A small-molecule ligand and the protein it binds are described below.
Small molecule (SMILES): CC(=O)N[C@@H]1[C@@H](O)[C@H](O)[C@@H](CO)O[C@H]1O

Sequence of chain 3.A:
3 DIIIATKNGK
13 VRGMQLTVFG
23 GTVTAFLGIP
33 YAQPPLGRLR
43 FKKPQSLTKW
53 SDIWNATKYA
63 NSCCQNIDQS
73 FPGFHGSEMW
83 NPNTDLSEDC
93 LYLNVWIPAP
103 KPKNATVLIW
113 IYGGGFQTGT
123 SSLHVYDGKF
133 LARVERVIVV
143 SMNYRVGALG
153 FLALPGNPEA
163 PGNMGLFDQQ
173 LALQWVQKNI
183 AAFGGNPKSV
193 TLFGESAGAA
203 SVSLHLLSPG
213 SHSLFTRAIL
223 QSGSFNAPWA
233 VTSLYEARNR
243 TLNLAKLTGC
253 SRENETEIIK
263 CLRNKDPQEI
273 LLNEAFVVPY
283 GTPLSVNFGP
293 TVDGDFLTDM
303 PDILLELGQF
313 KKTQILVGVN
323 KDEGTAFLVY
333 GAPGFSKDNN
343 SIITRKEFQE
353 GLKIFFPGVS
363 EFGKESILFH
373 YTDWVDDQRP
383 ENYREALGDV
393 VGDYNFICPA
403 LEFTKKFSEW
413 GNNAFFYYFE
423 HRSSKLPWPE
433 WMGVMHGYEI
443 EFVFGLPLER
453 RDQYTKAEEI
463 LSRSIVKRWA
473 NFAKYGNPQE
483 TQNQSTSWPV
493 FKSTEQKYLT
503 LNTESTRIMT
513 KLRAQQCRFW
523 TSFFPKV

Binding-site contacts:
Ligand atom O6 contacts residue ASN256 of chain 3.A at 4.5 Å.
Ligand atom C3 contacts residue ASN256 of chain 3.A at 3.9 Å.
Ligand atom C7 contacts residue GLU259 of chain 3.A at 3.9 Å.
Ligand atom C7 contacts residue ASN256 of chain 3.A at 3.8 Å.
Ligand atom O5 contacts residue ASN256 of chain 3.A at 2.4 Å (h-bond).
Ligand atom N2 contacts residue GLU259 of chain 3.A at 3.8 Å.
Ligand atom C4 contacts residue ASN256 of chain 3.A at 4.3 Å.
Ligand atom C8 contacts residue GLU259 of chain 3.A at 3.1 Å.
Ligand atom O7 contacts residue ASN256 of chain 3.A at 4.0 Å.
Ligand atom C5 contacts residue ASN256 of chain 3.A at 3.7 Å.
Ligand atom C1 contacts residue ASN256 of chain 3.A at 1.4 Å.
Ligand atom N2 contacts residue ASN256 of chain 3.A at 3.1 Å (h-bond).
Ligand atom C2 contacts residue ASN256 of chain 3.A at 2.6 Å.